A protein and the small-molecule ligand that binds it are described below.
Small molecule (SMILES): O=C(COc1ccccc1P(=O)(O)O)NC1CCCC1

Sequence of chain 1.A:
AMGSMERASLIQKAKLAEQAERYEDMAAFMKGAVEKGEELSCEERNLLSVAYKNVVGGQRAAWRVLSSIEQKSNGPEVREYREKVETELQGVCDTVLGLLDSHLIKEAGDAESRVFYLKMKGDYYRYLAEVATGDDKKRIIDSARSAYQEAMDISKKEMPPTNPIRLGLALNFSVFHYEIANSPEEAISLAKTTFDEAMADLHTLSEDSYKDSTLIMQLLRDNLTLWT

Binding-site contacts:
Ligand atom CAF contacts residue LEU178 of chain 1.A at 4.0 Å (hydrophobic).
Ligand atom OAJ contacts residue VAL182 of chain 1.A at 4.4 Å.
Ligand atom CAQ contacts residue ARG60 of chain 1.A at 3.7 Å.
Ligand atom CAF contacts residue ASN230 of chain 1.A at 4.5 Å.
Ligand atom CAE contacts residue LEU178 of chain 1.A at 3.8 Å (hydrophobic).
Ligand atom CAP contacts residue ARG60 of chain 1.A at 4.4 Å.
Ligand atom CAA contacts residue VAL182 of chain 1.A at 4.4 Å (hydrophobic).
Ligand atom OAH contacts residue ASN179 of chain 1.A at 4.1 Å.
Ligand atom CAC contacts residue ARG133 of chain 1.A at 4.4 Å.
Ligand atom PAG contacts residue ARG60 of chain 1.A at 3.7 Å.
Ligand atom CAF contacts residue VAL182 of chain 1.A at 3.9 Å (hydrophobic).
Ligand atom PAG contacts residue TYR134 of chain 1.A at 3.9 Å.
Ligand atom CAD contacts residue ARG133 of chain 1.A at 4.0 Å.
Ligand atom OAH contacts residue ARG60 of chain 1.A at 4.0 Å.
Ligand atom CAE contacts residue ASN179 of chain 1.A at 3.2 Å.
Ligand atom OAH contacts residue TYR134 of chain 1.A at 2.7 Å (h-bond).
Ligand atom CAR contacts residue GLY57 of chain 1.A at 3.5 Å.
Ligand atom CAT contacts residue ARG64 of chain 1.A at 3.4 Å.
Ligand atom OAJ contacts residue ARG60 of chain 1.A at 2.8 Å (salt-bridge).
Ligand atom OAH contacts residue ARG133 of chain 1.A at 2.8 Å (salt-bridge).
Ligand atom CAR contacts residue ALA61 of chain 1.A at 4.3 Å (hydrophobic).
Ligand atom NAN contacts residue ARG60 of chain 1.A at 4.4 Å.
Ligand atom CAD contacts residue ASN179 of chain 1.A at 3.4 Å.
Ligand atom CAR contacts residue ARG60 of chain 1.A at 3.8 Å.
Ligand atom CAS contacts residue ARG60 of chain 1.A at 3.9 Å.
Ligand atom CAQ contacts residue ARG64 of chain 1.A at 3.9 Å.
Ligand atom PAG contacts residue ARG133 of chain 1.A at 3.7 Å.
Ligand atom CAQ contacts residue GLY57 of chain 1.A at 4.3 Å.
Ligand atom CAE contacts residue VAL182 of chain 1.A at 3.8 Å (hydrophobic).
Ligand atom OAJ contacts residue TYR134 of chain 1.A at 4.1 Å.
Ligand atom OAI contacts residue LYS53 of chain 1.A at 4.5 Å.
Ligand atom CAQ contacts residue ALA61 of chain 1.A at 4.1 Å (hydrophobic).
Ligand atom CAT contacts residue ARG60 of chain 1.A at 4.0 Å.
Ligand atom OAI contacts residue ARG60 of chain 1.A at 3.0 Å (salt-bridge).
Ligand atom CAD contacts residue VAL182 of chain 1.A at 4.3 Å (hydrophobic).
Ligand atom OAI contacts residue TYR134 of chain 1.A at 4.2 Å.
Ligand atom OAJ contacts residue ARG133 of chain 1.A at 2.8 Å (salt-bridge).